Sequence of chain 1.A:
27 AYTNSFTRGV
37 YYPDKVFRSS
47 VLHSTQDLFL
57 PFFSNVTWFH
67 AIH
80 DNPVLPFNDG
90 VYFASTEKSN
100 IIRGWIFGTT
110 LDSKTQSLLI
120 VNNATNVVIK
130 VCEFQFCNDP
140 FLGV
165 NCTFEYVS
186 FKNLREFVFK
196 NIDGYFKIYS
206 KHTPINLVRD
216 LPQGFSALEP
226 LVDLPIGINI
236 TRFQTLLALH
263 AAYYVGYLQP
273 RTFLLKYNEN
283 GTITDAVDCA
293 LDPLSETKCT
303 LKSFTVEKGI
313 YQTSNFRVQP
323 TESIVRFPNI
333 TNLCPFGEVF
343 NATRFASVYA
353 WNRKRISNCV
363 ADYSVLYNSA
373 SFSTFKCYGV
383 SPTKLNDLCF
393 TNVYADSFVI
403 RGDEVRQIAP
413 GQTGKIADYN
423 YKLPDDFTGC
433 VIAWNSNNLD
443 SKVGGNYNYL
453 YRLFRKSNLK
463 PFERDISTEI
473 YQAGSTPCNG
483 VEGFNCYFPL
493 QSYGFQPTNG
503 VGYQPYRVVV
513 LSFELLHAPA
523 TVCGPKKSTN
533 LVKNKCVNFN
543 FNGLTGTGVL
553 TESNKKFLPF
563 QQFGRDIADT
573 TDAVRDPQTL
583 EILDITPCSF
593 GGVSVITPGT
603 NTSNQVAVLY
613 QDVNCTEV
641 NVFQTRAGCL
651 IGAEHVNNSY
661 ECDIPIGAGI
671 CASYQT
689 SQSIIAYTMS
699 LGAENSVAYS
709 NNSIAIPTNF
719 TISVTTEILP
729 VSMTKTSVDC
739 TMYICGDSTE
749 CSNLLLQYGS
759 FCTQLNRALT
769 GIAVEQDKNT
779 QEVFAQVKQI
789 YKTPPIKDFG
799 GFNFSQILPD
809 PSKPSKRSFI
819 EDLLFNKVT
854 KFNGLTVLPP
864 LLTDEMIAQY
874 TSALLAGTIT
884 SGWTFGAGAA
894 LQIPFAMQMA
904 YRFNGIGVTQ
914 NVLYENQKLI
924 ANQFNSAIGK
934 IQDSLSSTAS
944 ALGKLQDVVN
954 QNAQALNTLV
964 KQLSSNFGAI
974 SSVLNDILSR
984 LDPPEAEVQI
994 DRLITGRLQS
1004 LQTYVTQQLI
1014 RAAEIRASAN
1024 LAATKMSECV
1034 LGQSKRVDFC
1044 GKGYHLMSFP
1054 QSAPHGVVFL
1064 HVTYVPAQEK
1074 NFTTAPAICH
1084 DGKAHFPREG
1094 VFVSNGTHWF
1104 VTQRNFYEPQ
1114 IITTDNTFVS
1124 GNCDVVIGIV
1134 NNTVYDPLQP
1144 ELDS

Binding-site contacts:
Ligand atom C4 contacts residue ASN61 of chain 1.A at 4.3 Å.
Ligand atom O7 contacts residue ASN61 of chain 1.A at 4.4 Å.
Ligand atom O5 contacts residue ASN61 of chain 1.A at 2.4 Å (h-bond).
Ligand atom C3 contacts residue ASN61 of chain 1.A at 3.8 Å.
Ligand atom O6 contacts residue TYR28 of chain 1.A at 4.1 Å.
Ligand atom C2 contacts residue ASN61 of chain 1.A at 2.5 Å.
Ligand atom C7 contacts residue ASN61 of chain 1.A at 3.9 Å.
Ligand atom C1 contacts residue ASN61 of chain 1.A at 1.4 Å.
Ligand atom N2 contacts residue ASN61 of chain 1.A at 2.9 Å (h-bond).
Ligand atom C5 contacts residue ASN61 of chain 1.A at 3.7 Å.

The small molecule below binds the protein below.
Small molecule (SMILES): CC(=O)N[C@@H]1[C@@H](O)[C@H](O)[C@@H](CO)O[C@H]1O